Binding-site contacts:
Ligand atom C contacts residue GLY161 of chain 1.A at 3.6 Å.
Ligand atom CB contacts residue HIS36 of chain 1.A at 3.4 Å.
Ligand atom N contacts residue GLY160 of chain 1.A at 3.6 Å.
Ligand atom N contacts residue TYR123 of chain 1.A at 3.5 Å.
Ligand atom CB contacts residue TYR123 of chain 1.A at 4.0 Å (hydrophobic).
Ligand atom CA contacts residue SER143 of chain 1.A at 2.3 Å.
Ligand atom CB contacts residue VAL163 of chain 1.A at 3.8 Å (hydrophobic).
Ligand atom O contacts residue SER143 of chain 1.A at 2.3 Å (h-bond).
Ligand atom C contacts residue ARG140 of chain 1.A at 4.0 Å.
Ligand atom O contacts residue GLY141 of chain 1.A at 2.8 Å (h-bond).
Ligand atom C contacts residue TYR123 of chain 1.A at 3.3 Å (hydrophobic).
Ligand atom O contacts residue ASN122 of chain 1.A at 3.9 Å.
Ligand atom CD contacts residue GLU125 of chain 1.A at 3.7 Å.
Ligand atom C3 contacts residue MET138 of chain 1.A at 3.8 Å (hydrophobic).
Ligand atom CG contacts residue TYR123 of chain 1.A at 3.9 Å (hydrophobic).
Ligand atom CA contacts residue SER159 of chain 1.A at 3.5 Å.
Ligand atom CA contacts residue TYR123 of chain 1.A at 3.5 Å (hydrophobic).
Ligand atom N contacts residue SER159 of chain 1.A at 3.0 Å (h-bond).
Ligand atom CD contacts residue TYR123 of chain 1.A at 3.6 Å (hydrophobic).
Ligand atom CB contacts residue SER159 of chain 1.A at 4.0 Å.
Ligand atom O contacts residue ARG140 of chain 1.A at 3.8 Å.
Ligand atom N contacts residue SER143 of chain 1.A at 2.8 Å (h-bond).
Ligand atom C contacts residue SER143 of chain 1.A at 4.0 Å.
Ligand atom CB contacts residue ARG140 of chain 1.A at 3.5 Å.
Ligand atom CG contacts residue GLU125 of chain 1.A at 3.5 Å.
Ligand atom N contacts residue GLY161 of chain 1.A at 2.9 Å (h-bond).
Ligand atom CA contacts residue GLY161 of chain 1.A at 3.4 Å.
Ligand atom O contacts residue GLY161 of chain 1.A at 3.0 Å (h-bond).
Ligand atom C3 contacts residue SER143 of chain 1.A at 2.8 Å.
Ligand atom O contacts residue ASP142 of chain 1.A at 3.5 Å (salt-bridge).
Ligand atom N contacts residue TYR123 of chain 1.A at 3.6 Å.
Ligand atom O contacts residue ARG140 of chain 1.A at 2.8 Å (salt-bridge).
Ligand atom CA contacts residue TYR123 of chain 1.A at 4.0 Å (hydrophobic).
Ligand atom CG contacts residue HIS36 of chain 1.A at 3.8 Å.
Ligand atom O contacts residue GLY160 of chain 1.A at 3.3 Å.
Ligand atom C contacts residue SER159 of chain 1.A at 3.7 Å.
Ligand atom O contacts residue ASN162 of chain 1.A at 3.6 Å.
Ligand atom C contacts residue SER143 of chain 1.A at 1.4 Å.
Ligand atom C3 contacts residue GLY139 of chain 1.A at 3.7 Å.
Ligand atom O contacts residue TYR123 of chain 1.A at 3.4 Å.

A small-molecule ligand and the protein it binds are described below.
Small molecule (SMILES): CC(=O)N[C@@H](C)C(=O)N[C@@H](C)C(=O)N1CCC[C@H]1C(=O)N[C@@H](C)CO

Sequence of chain 1.A:
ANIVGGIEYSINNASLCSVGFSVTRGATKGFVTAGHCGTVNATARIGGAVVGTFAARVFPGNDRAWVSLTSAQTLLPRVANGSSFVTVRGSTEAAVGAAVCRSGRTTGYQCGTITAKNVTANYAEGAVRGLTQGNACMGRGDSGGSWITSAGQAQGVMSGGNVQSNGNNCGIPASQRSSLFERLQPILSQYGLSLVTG